Sequence of chain 1.C:
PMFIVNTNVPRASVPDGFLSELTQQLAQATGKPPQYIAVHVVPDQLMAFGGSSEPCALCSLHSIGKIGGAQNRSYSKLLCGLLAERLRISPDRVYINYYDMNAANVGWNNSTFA

Binding-site contacts:
Ligand atom C4 contacts residue TYR95 of chain 1.B at 3.5 Å (hydrophobic).
Ligand atom C13 contacts residue PRO1 of chain 1.C at 3.7 Å (hydrophobic).
Ligand atom C7 contacts residue PRO1 of chain 1.C at 3.1 Å (hydrophobic).
Ligand atom F21 contacts residue MET101 of chain 1.C at 3.7 Å.
Ligand atom C9 contacts residue PRO1 of chain 1.C at 2.9 Å (hydrophobic).
Ligand atom C16 contacts residue TYR36 of chain 1.C at 3.7 Å (hydrophobic).
Ligand atom F19 contacts residue TYR95 of chain 1.B at 3.8 Å.
Ligand atom O14 contacts residue PHE113 of chain 1.C at 3.2 Å.
Ligand atom C13 contacts residue TYR95 of chain 1.B at 3.5 Å (hydrophobic).
Ligand atom O17 contacts residue PRO1 of chain 1.C at 2.6 Å (h-bond).
Ligand atom F21 contacts residue ASN97 of chain 1.B at 2.7 Å.
Ligand atom C13 contacts residue TYR36 of chain 1.C at 3.6 Å (hydrophobic).
Ligand atom C2 contacts residue MET2 of chain 1.C at 3.8 Å (hydrophobic).
Ligand atom F20 contacts residue HIS62 of chain 1.C at 3.1 Å.
Ligand atom O17 contacts residue ILE64 of chain 1.C at 3.1 Å (h-bond).
Ligand atom C12 contacts residue TYR36 of chain 1.C at 3.6 Å (hydrophobic).
Ligand atom C11 contacts residue TYR36 of chain 1.C at 3.9 Å (hydrophobic).
Ligand atom F19 contacts residue VAL106 of chain 1.C at 3.8 Å.
Ligand atom C10 contacts residue ILE64 of chain 1.C at 3.9 Å (hydrophobic).
Ligand atom O15 contacts residue TYR36 of chain 1.C at 3.9 Å.
Ligand atom C6 contacts residue HIS62 of chain 1.C at 3.9 Å.
Ligand atom C10 contacts residue LYS32 of chain 1.C at 3.9 Å.
Ligand atom C3 contacts residue TYR95 of chain 1.B at 3.4 Å (hydrophobic).
Ligand atom C16 contacts residue PHE113 of chain 1.C at 3.5 Å (hydrophobic).
Ligand atom O17 contacts residue LYS32 of chain 1.C at 3.6 Å.
Ligand atom F21 contacts residue VAL106 of chain 1.C at 3.3 Å.
Ligand atom C3 contacts residue PRO1 of chain 1.C at 3.2 Å (hydrophobic).
Ligand atom C1 contacts residue TYR36 of chain 1.C at 3.7 Å (hydrophobic).
Ligand atom C18 contacts residue ASN97 of chain 1.B at 2.9 Å.
Ligand atom C4 contacts residue MET2 of chain 1.C at 3.5 Å (hydrophobic).
Ligand atom C7 contacts residue HIS62 of chain 1.C at 3.8 Å.
Ligand atom C3 contacts residue MET2 of chain 1.C at 3.7 Å (hydrophobic).
Ligand atom C1 contacts residue PRO1 of chain 1.C at 1.5 Å (hydrophobic).
Ligand atom O17 contacts residue SER63 of chain 1.C at 3.5 Å (h-bond).
Ligand atom F20 contacts residue MET2 of chain 1.C at 3.1 Å.
Ligand atom C2 contacts residue PRO1 of chain 1.C at 2.5 Å (hydrophobic).
Ligand atom O14 contacts residue TYR36 of chain 1.C at 3.6 Å.
Ligand atom C8 contacts residue PRO1 of chain 1.C at 2.4 Å (hydrophobic).
Ligand atom F20 contacts residue ASN97 of chain 1.B at 2.4 Å.
Ligand atom F19 contacts residue ASN97 of chain 1.B at 3.1 Å.

The small molecule below binds the protein below.
Small molecule (SMILES): Oc1cc2c(cc1Cc1ccc(C(F)(F)F)cc1)OCO2

Sequence of chain 1.B:
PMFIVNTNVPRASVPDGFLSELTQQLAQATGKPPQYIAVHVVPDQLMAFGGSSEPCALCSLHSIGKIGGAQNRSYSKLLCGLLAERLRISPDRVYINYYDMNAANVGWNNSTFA